Binding-site contacts:
Ligand atom C3 contacts residue SER226 of chain 1.D at 3.6 Å.
Ligand atom O7 contacts residue HIS266 of chain 1.D at 3.3 Å.
Ligand atom C11 contacts residue PHE364 of chain 1.D at 3.6 Å (hydrophobic).
Ligand atom ON2 contacts residue PHE347 of chain 1.D at 3.2 Å.
Ligand atom F2 contacts residue ASN363 of chain 1.D at 3.4 Å.
Ligand atom C1 contacts residue HIS266 of chain 1.D at 3.7 Å.
Ligand atom C8 contacts residue PHE336 of chain 1.D at 3.3 Å (hydrophobic).
Ligand atom N contacts residue PHE336 of chain 1.D at 3.7 Å.
Ligand atom C3 contacts residue PRO239 of chain 1.D at 3.6 Å (hydrophobic).
Ligand atom C11 contacts residue PHE336 of chain 1.D at 3.7 Å (hydrophobic).
Ligand atom C7 contacts residue HIS266 of chain 1.D at 3.3 Å.
Ligand atom O5 contacts residue CO1 of chain 1.Q at 1.8 Å.
Ligand atom O7 contacts residue PHE336 of chain 1.D at 3.4 Å.
Ligand atom O5 contacts residue HIS266 of chain 1.D at 3.6 Å.
Ligand atom ON2 contacts residue MPD1 of chain 1.P at 3.4 Å (h-bond).
Ligand atom O5 contacts residue PHE359 of chain 1.D at 3.5 Å.
Ligand atom F2 contacts residue PHE364 of chain 1.D at 3.1 Å.
Ligand atom C4 contacts residue PRO239 of chain 1.D at 3.6 Å (hydrophobic).
Ligand atom F3 contacts residue LEU367 of chain 1.D at 3.7 Å.
Ligand atom C13 contacts residue PHE359 of chain 1.D at 3.3 Å (hydrophobic).
Ligand atom O7 contacts residue GLU349 of chain 1.D at 2.6 Å (salt-bridge).
Ligand atom C4 contacts residue PHE359 of chain 1.D at 3.6 Å (hydrophobic).
Ligand atom C7 contacts residue CO1 of chain 1.Q at 3.2 Å.
Ligand atom C3 contacts residue ASN241 of chain 1.D at 3.5 Å.
Ligand atom ON1 contacts residue GLN265 of chain 1.D at 3.0 Å (h-bond).
Ligand atom O7 contacts residue CO1 of chain 1.Q at 2.1 Å.
Ligand atom F3 contacts residue ASN363 of chain 1.D at 3.3 Å.
Ligand atom C12 contacts residue PHE336 of chain 1.D at 3.6 Å (hydrophobic).
Ligand atom O5 contacts residue HIS183 of chain 1.D at 2.8 Å (h-bond).
Ligand atom F3 contacts residue LEU323 of chain 1.D at 3.5 Å.
Ligand atom C6 contacts residue CO1 of chain 1.Q at 3.6 Å.
Ligand atom C13 contacts residue PHE336 of chain 1.D at 3.4 Å (hydrophobic).
Ligand atom ON1 contacts residue HIS266 of chain 1.D at 3.1 Å.
Ligand atom O7 contacts residue PHE359 of chain 1.D at 3.6 Å.
Ligand atom C9 contacts residue PHE336 of chain 1.D at 3.4 Å (hydrophobic).
Ligand atom C1 contacts residue CO1 of chain 1.Q at 3.0 Å.
Ligand atom C10 contacts residue PHE336 of chain 1.D at 3.6 Å (hydrophobic).
Ligand atom C12 contacts residue GLY360 of chain 1.D at 3.3 Å.
Ligand atom C12 contacts residue GLN334 of chain 1.D at 3.6 Å.
Ligand atom O1 contacts residue PHE364 of chain 1.D at 3.0 Å.

Sequence of chain 1.D:
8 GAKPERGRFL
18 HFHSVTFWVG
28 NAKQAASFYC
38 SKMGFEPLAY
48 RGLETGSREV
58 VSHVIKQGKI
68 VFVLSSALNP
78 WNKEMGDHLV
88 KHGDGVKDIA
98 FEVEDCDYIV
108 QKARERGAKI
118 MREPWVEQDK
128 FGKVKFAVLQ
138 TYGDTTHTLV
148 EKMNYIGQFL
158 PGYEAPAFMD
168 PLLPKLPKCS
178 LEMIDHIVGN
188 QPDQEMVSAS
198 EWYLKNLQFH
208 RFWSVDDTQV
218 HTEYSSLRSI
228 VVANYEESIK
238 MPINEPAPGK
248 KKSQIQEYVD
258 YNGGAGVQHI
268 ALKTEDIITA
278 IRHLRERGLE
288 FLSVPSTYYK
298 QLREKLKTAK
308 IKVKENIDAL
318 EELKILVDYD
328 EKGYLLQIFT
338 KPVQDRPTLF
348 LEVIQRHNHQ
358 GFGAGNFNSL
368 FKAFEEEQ

A small-molecule ligand and the protein it binds are described below.
Small molecule (SMILES): O=C1CCCC(=O)C1=C(O)c1ccc(C(F)(F)F)cc1[N+](=O)[O-]